Sequence of chain 1.D:
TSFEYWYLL

Sequence of chain 1.B:
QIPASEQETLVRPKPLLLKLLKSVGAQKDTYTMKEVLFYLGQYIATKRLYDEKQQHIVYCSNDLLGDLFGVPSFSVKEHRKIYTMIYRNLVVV

Sequence of chain 1.A:
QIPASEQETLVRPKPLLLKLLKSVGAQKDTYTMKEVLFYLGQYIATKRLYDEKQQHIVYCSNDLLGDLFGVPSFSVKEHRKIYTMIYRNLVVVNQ

Binding-site contacts:
Ligand atom C contacts residue GLN67 of chain 1.A at 3.5 Å.
Ligand atom N contacts residue GLN54 of chain 1.B at 3.1 Å (h-bond).
Ligand atom O contacts residue GLN13 of chain 1.A at 2.7 Å (h-bond).
Ligand atom CA contacts residue GLN67 of chain 1.A at 3.6 Å.
Ligand atom CA contacts residue GLN67 of chain 1.A at 3.4 Å.
Ligand atom OG contacts residue PHE50 of chain 1.B at 3.5 Å.
Ligand atom CD1 contacts residue GLN67 of chain 1.A at 3.5 Å.
Ligand atom CE contacts residue PHE50 of chain 1.A at 3.4 Å (hydrophobic).
Ligand atom N contacts residue TYR51 of chain 1.B at 3.4 Å (h-bond).
Ligand atom CZ3 contacts residue ILE56 of chain 1.A at 3.6 Å (hydrophobic).
Ligand atom CAA contacts residue PHE50 of chain 1.B at 3.5 Å (hydrophobic).
Ligand atom O contacts residue VAL88 of chain 1.A at 3.5 Å.
Ligand atom CB contacts residue TYR51 of chain 1.B at 3.4 Å (hydrophobic).
Ligand atom O contacts residue TYR95 of chain 1.A at 2.9 Å (h-bond).
Ligand atom CD2 contacts residue HIS68 of chain 1.A at 3.6 Å.
Ligand atom O contacts residue ILE14 of chain 1.A at 3.3 Å (h-bond).
Ligand atom CB1 contacts residue LEU49 of chain 1.A at 3.5 Å (hydrophobic).
Ligand atom CE2 contacts residue GLY53 of chain 1.A at 3.6 Å.
Ligand atom CA contacts residue TYR51 of chain 1.B at 3.5 Å (hydrophobic).
Ligand atom CD1 contacts residue HIS91 of chain 1.A at 3.5 Å.
Ligand atom CZ contacts residue ILE56 of chain 1.A at 3.3 Å (hydrophobic).
Ligand atom N contacts residue GLN54 of chain 1.B at 2.9 Å (h-bond).
Ligand atom C contacts residue GLN13 of chain 1.A at 3.5 Å.
Ligand atom CH2 contacts residue ILE56 of chain 1.A at 3.6 Å (hydrophobic).
Ligand atom O contacts residue HIS91 of chain 1.A at 3.5 Å.
Ligand atom CA contacts residue GLN54 of chain 1.B at 3.6 Å.
Ligand atom CD1 contacts residue TYR95 of chain 1.A at 3.5 Å (hydrophobic).
Ligand atom N contacts residue GLN67 of chain 1.A at 2.8 Å (h-bond).
Ligand atom CAA contacts residue GLN54 of chain 1.B at 3.5 Å.
Ligand atom C contacts residue VAL88 of chain 1.A at 3.5 Å (hydrophobic).
Ligand atom NE1 contacts residue GLY53 of chain 1.A at 3.3 Å.
Ligand atom CE2 contacts residue GLY53 of chain 1.A at 3.5 Å.
Ligand atom CE2 contacts residue HIS68 of chain 1.A at 3.6 Å.
Ligand atom CB contacts residue GLN67 of chain 1.A at 3.5 Å.
Ligand atom C contacts residue TYR51 of chain 1.B at 3.6 Å (hydrophobic).
Ligand atom O contacts residue TYR51 of chain 1.B at 2.6 Å (h-bond).
Ligand atom O contacts residue GLN19 of chain 1.A at 2.7 Å (h-bond).
Ligand atom CB contacts residue GLN54 of chain 1.B at 3.6 Å.
Ligand atom NE1 contacts residue LEU49 of chain 1.A at 2.9 Å (h-bond).
Ligand atom CB contacts residue GLN54 of chain 1.B at 3.5 Å.

This small molecule binds to this protein.
Small molecule (SMILES): CC(=O)N[C@H](C(=O)N[C@@H](CO)C(=O)N[C@@H](Cc1ccccc1)C(=O)N[C@]1(C)CCCCCC/C=C/CCC[C@@](C)(C(N)=O)NC(=O)[C@H](CC(C)C)NC(=O)[C@H](CC(C)C)NC(=O)[C@H](Cc2ccc(O)cc2)NC(=O)[C@H](CC2=c3ccccc3=NC2)NC(=O)[C@H](Cc2ccc(O)cc2)NC(=O)[C@H](CCC(=O)O)NC1=O)[C@@H](C)O